Sequence of chain 1.A:
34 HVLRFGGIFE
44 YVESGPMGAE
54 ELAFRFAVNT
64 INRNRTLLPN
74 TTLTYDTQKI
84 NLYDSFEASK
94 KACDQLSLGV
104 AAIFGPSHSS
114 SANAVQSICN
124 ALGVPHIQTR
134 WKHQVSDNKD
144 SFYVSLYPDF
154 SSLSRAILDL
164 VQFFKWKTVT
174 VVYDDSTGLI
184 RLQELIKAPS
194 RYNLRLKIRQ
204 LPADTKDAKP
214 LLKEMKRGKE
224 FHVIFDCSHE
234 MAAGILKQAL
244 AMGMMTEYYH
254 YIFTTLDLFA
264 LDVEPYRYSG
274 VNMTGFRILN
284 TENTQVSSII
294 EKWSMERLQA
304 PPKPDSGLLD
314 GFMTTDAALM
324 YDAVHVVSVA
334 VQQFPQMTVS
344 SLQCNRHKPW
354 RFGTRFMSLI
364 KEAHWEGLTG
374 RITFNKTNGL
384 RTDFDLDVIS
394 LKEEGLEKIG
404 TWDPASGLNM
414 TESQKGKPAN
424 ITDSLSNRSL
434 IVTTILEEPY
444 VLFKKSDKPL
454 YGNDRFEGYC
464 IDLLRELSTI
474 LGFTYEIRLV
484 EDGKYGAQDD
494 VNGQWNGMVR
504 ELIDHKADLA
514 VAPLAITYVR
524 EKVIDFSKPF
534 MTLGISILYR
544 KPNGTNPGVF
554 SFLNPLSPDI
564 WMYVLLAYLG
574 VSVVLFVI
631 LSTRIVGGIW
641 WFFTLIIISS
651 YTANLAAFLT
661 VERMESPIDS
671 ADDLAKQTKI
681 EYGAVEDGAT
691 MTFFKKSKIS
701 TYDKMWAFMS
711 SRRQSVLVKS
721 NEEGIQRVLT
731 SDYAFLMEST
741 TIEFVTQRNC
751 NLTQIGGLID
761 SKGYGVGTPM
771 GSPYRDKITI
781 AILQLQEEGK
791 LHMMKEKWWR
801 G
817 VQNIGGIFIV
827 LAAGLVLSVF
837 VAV

This small molecule binds to this protein.
Small molecule (SMILES): CC(=O)N[C@H]1[C@H](O[C@H]2[C@H](O)[C@@H](NC(C)=O)CO[C@@H]2CO)O[C@H](CO)[C@@H](O[C@@H]2O[C@H](CO[C@H]3O[C@H](CO)[C@@H](O)[C@H](O)[C@@H]3O)[C@@H](O)[C@H](O[C@H]3O[C@H](CO)[C@@H](O)[C@H](O)[C@@H]3O)[C@@H]2O)[C@@H]1O

Binding-site contacts:
Ligand atom O7 contacts residue GLY273 of chain 1.A at 4.4 Å.
Ligand atom C2 contacts residue ASN275 of chain 1.A at 2.3 Å.
Ligand atom C7 contacts residue ASN275 of chain 1.A at 3.3 Å.
Ligand atom O7 contacts residue ASN275 of chain 1.A at 3.4 Å (h-bond).
Ligand atom C5 contacts residue ASN275 of chain 1.A at 3.6 Å.
Ligand atom N2 contacts residue ASN275 of chain 1.A at 2.8 Å (h-bond).
Ligand atom C4 contacts residue ASN275 of chain 1.A at 4.1 Å.
Ligand atom C8 contacts residue ASN275 of chain 1.A at 3.9 Å.
Ligand atom C1 contacts residue HIS253 of chain 1.A at 3.6 Å.
Ligand atom C1 contacts residue ASN275 of chain 1.A at 1.4 Å.
Ligand atom O5 contacts residue ASN275 of chain 1.A at 2.3 Å (h-bond).
Ligand atom O4 contacts residue ARG775 of chain 1.A at 4.2 Å.
Ligand atom C3 contacts residue ASN275 of chain 1.A at 3.7 Å.
Ligand atom O5 contacts residue HIS253 of chain 1.A at 3.5 Å (h-bond).